Binding-site contacts:
Ligand atom CE1 contacts residue GLY63 of chain 1.C at 3.6 Å.
Ligand atom ND2 contacts residue GLU67 of chain 1.C at 2.8 Å (salt-bridge).
Ligand atom OD1 contacts residue GLU67 of chain 1.C at 3.7 Å.
Ligand atom CZ contacts residue GLN53 of chain 1.D at 3.6 Å.
Ligand atom CZ contacts residue ARG64 of chain 1.C at 3.6 Å.
Ligand atom CA contacts residue TRP62 of chain 1.C at 3.2 Å (hydrophobic).
Ligand atom CE1 contacts residue SER90 of chain 1.C at 3.7 Å.
Ligand atom CD1 contacts residue HIS7 of chain 1.C at 3.5 Å.
Ligand atom CE1 contacts residue LEU68 of chain 1.C at 3.5 Å (hydrophobic).
Ligand atom CZ3 contacts residue PHE72 of chain 1.D at 3.6 Å (hydrophobic).
Ligand atom CD2 contacts residue TRP62 of chain 1.C at 3.5 Å (hydrophobic).
Ligand atom C contacts residue TRP62 of chain 1.C at 3.5 Å (hydrophobic).
Ligand atom CD1 contacts residue GLU67 of chain 1.D at 3.4 Å.
Ligand atom CD contacts residue MET60 of chain 1.D at 3.6 Å (hydrophobic).
Ligand atom NE1 contacts residue LEU68 of chain 1.D at 3.3 Å.
Ligand atom N contacts residue TRP62 of chain 1.C at 3.0 Å (h-bond).
Ligand atom CB contacts residue MET60 of chain 1.C at 3.3 Å (hydrophobic).
Ligand atom CD2 contacts residue GLY63 of chain 1.C at 3.6 Å.
Ligand atom CZ contacts residue LEU68 of chain 1.C at 3.5 Å (hydrophobic).
Ligand atom CE2 contacts residue GLY63 of chain 1.C at 3.3 Å.
Ligand atom CE2 contacts residue LEU68 of chain 1.C at 3.5 Å (hydrophobic).
Ligand atom CG contacts residue TRP62 of chain 1.C at 3.7 Å (hydrophobic).
Ligand atom CE1 contacts residue PHE72 of chain 1.C at 3.6 Å (hydrophobic).
Ligand atom NH2 contacts residue GLN53 of chain 1.D at 2.9 Å (h-bond).
Ligand atom CE2 contacts residue LEU3 of chain 1.C at 3.5 Å (hydrophobic).
Ligand atom CE contacts residue TRP62 of chain 1.D at 3.5 Å (hydrophobic).
Ligand atom NZ contacts residue GLU14 of chain 1.C at 3.5 Å (salt-bridge).
Ligand atom OG1 contacts residue GLU67 of chain 1.C at 3.1 Å.
Ligand atom CZ2 contacts residue LEU68 of chain 1.D at 3.6 Å (hydrophobic).
Ligand atom CD2 contacts residue GLY61 of chain 1.C at 3.6 Å.
Ligand atom CD1 contacts residue MET60 of chain 1.C at 3.7 Å (hydrophobic).
Ligand atom CE1 contacts residue ARG64 of chain 1.C at 3.6 Å.
Ligand atom CE2 contacts residue LEU68 of chain 1.D at 3.6 Å (hydrophobic).
Ligand atom ND2 contacts residue GLY91 of chain 1.D at 3.6 Å.
Ligand atom CZ contacts residue GLY63 of chain 1.C at 3.3 Å.
Ligand atom CE1 contacts residue HIS95 of chain 1.C at 3.7 Å.
Ligand atom CE2 contacts residue PRO69 of chain 1.C at 3.6 Å (hydrophobic).
Ligand atom CD2 contacts residue GLU67 of chain 1.D at 3.6 Å.
Ligand atom CG contacts residue GLU67 of chain 1.C at 3.7 Å.
Ligand atom CG contacts residue GLY91 of chain 1.D at 3.5 Å.

Sequence of chain 1.D:
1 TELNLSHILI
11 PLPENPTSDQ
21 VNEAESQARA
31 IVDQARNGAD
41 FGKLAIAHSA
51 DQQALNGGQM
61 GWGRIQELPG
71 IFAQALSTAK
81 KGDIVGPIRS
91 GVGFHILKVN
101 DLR

Sequence of chain 1.C:
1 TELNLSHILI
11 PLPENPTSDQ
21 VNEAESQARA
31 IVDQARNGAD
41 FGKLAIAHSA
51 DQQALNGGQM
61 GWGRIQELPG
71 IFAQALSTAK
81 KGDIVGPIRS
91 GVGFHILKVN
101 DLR

This protein binds this small molecule.
Small molecule (SMILES): CC[C@H](C)[C@H](NC(=O)[C@H](CC(=O)O)NC(=O)[C@H](CC1=c2ccccc2=NC1)NC(=O)[C@H](Cc1ccccc1)NC(=O)[C@H](CCCCN)NC(=O)[C@H](CC(C)C)NC(=O)[C@@H](NC(=O)[C@H](Cc1ccccc1)NC(=O)[C@@H](N)CC(N)=O)[C@@H](C)O)C(=O)N[C@@H](Cc1ccccc1)C(=O)N[C@@H](CCCN=C(N)N)C(=O)N[C@@H](CCCCN)C(=O)O